Sequence of chain 1.D:
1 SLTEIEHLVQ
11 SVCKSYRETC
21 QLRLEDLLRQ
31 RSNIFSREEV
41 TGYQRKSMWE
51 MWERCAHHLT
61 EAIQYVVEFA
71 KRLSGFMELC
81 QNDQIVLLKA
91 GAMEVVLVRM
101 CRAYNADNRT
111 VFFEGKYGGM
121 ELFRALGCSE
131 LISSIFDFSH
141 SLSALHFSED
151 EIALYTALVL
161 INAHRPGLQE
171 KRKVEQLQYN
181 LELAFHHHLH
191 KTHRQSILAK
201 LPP

The protein below binds the small molecule below.
Small molecule (SMILES): COc1nc2ccc([C@@](O)(c3ccc(C(F)(F)F)nc3)c3cncn3C)cc2c(Cl)c1Cc1ccc(-n2cccn2)cc1

Sequence of chain 1.E:
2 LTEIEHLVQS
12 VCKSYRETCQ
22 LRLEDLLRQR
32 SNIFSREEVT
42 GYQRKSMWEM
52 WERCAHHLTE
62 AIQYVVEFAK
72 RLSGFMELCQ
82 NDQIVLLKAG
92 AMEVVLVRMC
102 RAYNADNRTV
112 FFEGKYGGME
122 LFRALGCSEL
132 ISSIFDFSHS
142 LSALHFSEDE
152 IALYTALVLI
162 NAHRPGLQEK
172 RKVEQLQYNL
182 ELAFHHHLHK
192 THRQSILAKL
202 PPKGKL

Binding-site contacts:
Ligand atom N2 contacts residue TRP52 of chain 1.D at 3.8 Å.
Ligand atom CL contacts residue CYS55 of chain 1.E at 3.5 Å.
Ligand atom C19 contacts residue TRP49 of chain 1.D at 3.6 Å (hydrophobic).
Ligand atom C24 contacts residue MET100 of chain 1.E at 3.6 Å (hydrophobic).
Ligand atom C28 contacts residue GLU114 of chain 1.E at 3.9 Å.
Ligand atom C14 contacts residue LEU59 of chain 1.E at 3.7 Å (hydrophobic).
Ligand atom C1 contacts residue PHE123 of chain 1.E at 3.7 Å (hydrophobic).
Ligand atom N5 contacts residue GLU114 of chain 1.E at 3.2 Å (salt-bridge).
Ligand atom F1 contacts residue GLY115 of chain 1.E at 3.1 Å.
Ligand atom N contacts residue PHE123 of chain 1.E at 3.9 Å.
Ligand atom C contacts residue PHE123 of chain 1.E at 3.9 Å (hydrophobic).
Ligand atom C contacts residue PHE136 of chain 1.E at 3.6 Å (hydrophobic).
Ligand atom C2 contacts residue MET100 of chain 1.E at 3.9 Å (hydrophobic).
Ligand atom F1 contacts residue GLU114 of chain 1.E at 2.8 Å.
Ligand atom C3 contacts residue VAL111 of chain 1.E at 4.0 Å (hydrophobic).
Ligand atom C24 contacts residue VAL96 of chain 1.E at 4.0 Å (hydrophobic).
Ligand atom C3 contacts residue PHE112 of chain 1.E at 3.5 Å (hydrophobic).
Ligand atom C15 contacts residue LEU59 of chain 1.E at 3.9 Å (hydrophobic).
Ligand atom C15 contacts residue LEU131 of chain 1.E at 4.0 Å (hydrophobic).
Ligand atom CL contacts residue LEU59 of chain 1.E at 3.1 Å.
Ligand atom C13 contacts residue LEU59 of chain 1.E at 3.8 Å (hydrophobic).
Ligand atom C10 contacts residue CYS55 of chain 1.E at 3.8 Å (hydrophobic).
Ligand atom C30 contacts residue GLU114 of chain 1.E at 3.7 Å.
Ligand atom N contacts residue MET100 of chain 1.E at 4.0 Å.
Ligand atom O1 contacts residue HIS58 of chain 1.E at 3.7 Å.
Ligand atom C7 contacts residue MET100 of chain 1.E at 3.9 Å (hydrophobic).
Ligand atom F contacts residue HIS58 of chain 1.E at 3.7 Å.
Ligand atom O contacts residue PHE123 of chain 1.E at 3.4 Å.
Ligand atom C30 contacts residue PHE112 of chain 1.E at 4.0 Å (hydrophobic).
Ligand atom C26 contacts residue GLN21 of chain 1.E at 4.0 Å.
Ligand atom N1 contacts residue LEU131 of chain 1.E at 4.0 Å.
Ligand atom N5 contacts residue PHE113 of chain 1.E at 3.9 Å.
Ligand atom F1 contacts residue PHE112 of chain 1.E at 3.2 Å.
Ligand atom C contacts residue ILE135 of chain 1.E at 3.9 Å (hydrophobic).
Ligand atom F2 contacts residue PHE112 of chain 1.E at 4.0 Å.
Ligand atom C4 contacts residue PHE112 of chain 1.E at 3.4 Å (hydrophobic).
Ligand atom F contacts residue GLU114 of chain 1.E at 3.7 Å.
Ligand atom C13 contacts residue ILE135 of chain 1.E at 3.8 Å (hydrophobic).
Ligand atom C15 contacts residue TRP52 of chain 1.D at 4.0 Å (hydrophobic).
Ligand atom C9 contacts residue PHE123 of chain 1.E at 4.0 Å (hydrophobic).